Sequence of chain 1.B:
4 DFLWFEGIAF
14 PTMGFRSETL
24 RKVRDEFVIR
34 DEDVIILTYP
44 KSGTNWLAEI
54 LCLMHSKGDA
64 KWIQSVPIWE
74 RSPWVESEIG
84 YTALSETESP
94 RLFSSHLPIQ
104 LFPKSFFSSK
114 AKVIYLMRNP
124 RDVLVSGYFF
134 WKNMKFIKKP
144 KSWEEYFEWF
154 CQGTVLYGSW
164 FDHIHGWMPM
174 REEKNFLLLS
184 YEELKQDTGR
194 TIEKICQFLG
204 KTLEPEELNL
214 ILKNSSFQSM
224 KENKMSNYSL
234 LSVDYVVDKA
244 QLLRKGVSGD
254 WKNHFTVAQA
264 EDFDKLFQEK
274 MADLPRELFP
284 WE

Binding-site contacts:
Ligand atom C6 contacts residue MET137 of chain 1.B at 3.4 Å (hydrophobic).
Ligand atom C3 contacts residue HIS99 of chain 1.B at 3.8 Å.
Ligand atom C2 contacts residue TRP77 of chain 1.B at 3.9 Å (hydrophobic).
Ligand atom C15 contacts residue LEU234 of chain 1.B at 3.5 Å (hydrophobic).
Ligand atom C18 contacts residue MET16 of chain 1.B at 4.0 Å (hydrophobic).
Ligand atom C5 contacts residue PHE133 of chain 1.B at 4.0 Å (hydrophobic).
Ligand atom C14 contacts residue TRP77 of chain 1.B at 3.9 Å (hydrophobic).
Ligand atom O1B contacts residue TRP77 of chain 1.B at 3.8 Å.
Ligand atom C21 contacts residue SER80 of chain 1.B at 3.9 Å.
Ligand atom C4 contacts residue PHE133 of chain 1.B at 3.9 Å (hydrophobic).
Ligand atom C4 contacts residue TRP77 of chain 1.B at 4.2 Å (hydrophobic).
Ligand atom C20 contacts residue TYR238 of chain 1.B at 3.7 Å (hydrophobic).
Ligand atom C12 contacts residue TRP77 of chain 1.B at 3.6 Å (hydrophobic).
Ligand atom C19 contacts residue PHE139 of chain 1.B at 3.6 Å (hydrophobic).
Ligand atom C24 contacts residue TRP72 of chain 1.B at 3.4 Å (hydrophobic).
Ligand atom O1B contacts residue HIS99 of chain 1.B at 3.0 Å (h-bond).
Ligand atom C19 contacts residue PRO14 of chain 1.B at 3.7 Å (hydrophobic).
Ligand atom O4A contacts residue ILE82 of chain 1.B at 3.4 Å.
Ligand atom C24 contacts residue ILE82 of chain 1.B at 3.8 Å (hydrophobic).
Ligand atom C17 contacts residue TRP77 of chain 1.B at 4.1 Å (hydrophobic).
Ligand atom C11 contacts residue PHE18 of chain 1.B at 3.6 Å (hydrophobic).
Ligand atom C16 contacts residue TYR238 of chain 1.B at 3.9 Å (hydrophobic).
Ligand atom C22 contacts residue ILE82 of chain 1.B at 3.9 Å (hydrophobic).
Ligand atom C1 contacts residue PRO14 of chain 1.B at 4.1 Å (hydrophobic).
Ligand atom C7 contacts residue MET137 of chain 1.B at 3.8 Å (hydrophobic).
Ligand atom C22 contacts residue TYR238 of chain 1.B at 3.8 Å (hydrophobic).
Ligand atom C18 contacts residue PHE139 of chain 1.B at 4.1 Å (hydrophobic).
Ligand atom C15 contacts residue TYR238 of chain 1.B at 4.1 Å (hydrophobic).
Ligand atom O4A contacts residue TRP72 of chain 1.B at 3.2 Å.
Ligand atom C12 contacts residue PHE18 of chain 1.B at 3.9 Å (hydrophobic).
Ligand atom O4 contacts residue ILE82 of chain 1.B at 4.0 Å.
Ligand atom C16 contacts residue LEU234 of chain 1.B at 3.8 Å (hydrophobic).
Ligand atom C18 contacts residue TYR238 of chain 1.B at 3.3 Å (hydrophobic).
Ligand atom C6 contacts residue PHE133 of chain 1.B at 3.8 Å (hydrophobic).
Ligand atom C2 contacts residue HIS99 of chain 1.B at 3.5 Å.
Ligand atom C9 contacts residue TRP77 of chain 1.B at 4.1 Å (hydrophobic).
Ligand atom O4 contacts residue TRP72 of chain 1.B at 3.8 Å.
Ligand atom C23 contacts residue TRP72 of chain 1.B at 3.8 Å (hydrophobic).
Ligand atom C7 contacts residue TYR231 of chain 1.B at 4.0 Å (hydrophobic).
Ligand atom C5 contacts residue TRP134 of chain 1.B at 3.9 Å (hydrophobic).

This small molecule binds to this protein.
Small molecule (SMILES): C[C@H](CCC(=O)O)[C@H]1CC[C@H]2[C@@H]3CC[C@@H]4C[C@H](O)CC[C@]4(C)[C@H]3CC[C@]12C